A small-molecule ligand and the protein it binds are described below.
Small molecule (SMILES): N[C@@H](Cc1ccccc1)C(=O)NCC=O

Sequence of chain 6.QA:
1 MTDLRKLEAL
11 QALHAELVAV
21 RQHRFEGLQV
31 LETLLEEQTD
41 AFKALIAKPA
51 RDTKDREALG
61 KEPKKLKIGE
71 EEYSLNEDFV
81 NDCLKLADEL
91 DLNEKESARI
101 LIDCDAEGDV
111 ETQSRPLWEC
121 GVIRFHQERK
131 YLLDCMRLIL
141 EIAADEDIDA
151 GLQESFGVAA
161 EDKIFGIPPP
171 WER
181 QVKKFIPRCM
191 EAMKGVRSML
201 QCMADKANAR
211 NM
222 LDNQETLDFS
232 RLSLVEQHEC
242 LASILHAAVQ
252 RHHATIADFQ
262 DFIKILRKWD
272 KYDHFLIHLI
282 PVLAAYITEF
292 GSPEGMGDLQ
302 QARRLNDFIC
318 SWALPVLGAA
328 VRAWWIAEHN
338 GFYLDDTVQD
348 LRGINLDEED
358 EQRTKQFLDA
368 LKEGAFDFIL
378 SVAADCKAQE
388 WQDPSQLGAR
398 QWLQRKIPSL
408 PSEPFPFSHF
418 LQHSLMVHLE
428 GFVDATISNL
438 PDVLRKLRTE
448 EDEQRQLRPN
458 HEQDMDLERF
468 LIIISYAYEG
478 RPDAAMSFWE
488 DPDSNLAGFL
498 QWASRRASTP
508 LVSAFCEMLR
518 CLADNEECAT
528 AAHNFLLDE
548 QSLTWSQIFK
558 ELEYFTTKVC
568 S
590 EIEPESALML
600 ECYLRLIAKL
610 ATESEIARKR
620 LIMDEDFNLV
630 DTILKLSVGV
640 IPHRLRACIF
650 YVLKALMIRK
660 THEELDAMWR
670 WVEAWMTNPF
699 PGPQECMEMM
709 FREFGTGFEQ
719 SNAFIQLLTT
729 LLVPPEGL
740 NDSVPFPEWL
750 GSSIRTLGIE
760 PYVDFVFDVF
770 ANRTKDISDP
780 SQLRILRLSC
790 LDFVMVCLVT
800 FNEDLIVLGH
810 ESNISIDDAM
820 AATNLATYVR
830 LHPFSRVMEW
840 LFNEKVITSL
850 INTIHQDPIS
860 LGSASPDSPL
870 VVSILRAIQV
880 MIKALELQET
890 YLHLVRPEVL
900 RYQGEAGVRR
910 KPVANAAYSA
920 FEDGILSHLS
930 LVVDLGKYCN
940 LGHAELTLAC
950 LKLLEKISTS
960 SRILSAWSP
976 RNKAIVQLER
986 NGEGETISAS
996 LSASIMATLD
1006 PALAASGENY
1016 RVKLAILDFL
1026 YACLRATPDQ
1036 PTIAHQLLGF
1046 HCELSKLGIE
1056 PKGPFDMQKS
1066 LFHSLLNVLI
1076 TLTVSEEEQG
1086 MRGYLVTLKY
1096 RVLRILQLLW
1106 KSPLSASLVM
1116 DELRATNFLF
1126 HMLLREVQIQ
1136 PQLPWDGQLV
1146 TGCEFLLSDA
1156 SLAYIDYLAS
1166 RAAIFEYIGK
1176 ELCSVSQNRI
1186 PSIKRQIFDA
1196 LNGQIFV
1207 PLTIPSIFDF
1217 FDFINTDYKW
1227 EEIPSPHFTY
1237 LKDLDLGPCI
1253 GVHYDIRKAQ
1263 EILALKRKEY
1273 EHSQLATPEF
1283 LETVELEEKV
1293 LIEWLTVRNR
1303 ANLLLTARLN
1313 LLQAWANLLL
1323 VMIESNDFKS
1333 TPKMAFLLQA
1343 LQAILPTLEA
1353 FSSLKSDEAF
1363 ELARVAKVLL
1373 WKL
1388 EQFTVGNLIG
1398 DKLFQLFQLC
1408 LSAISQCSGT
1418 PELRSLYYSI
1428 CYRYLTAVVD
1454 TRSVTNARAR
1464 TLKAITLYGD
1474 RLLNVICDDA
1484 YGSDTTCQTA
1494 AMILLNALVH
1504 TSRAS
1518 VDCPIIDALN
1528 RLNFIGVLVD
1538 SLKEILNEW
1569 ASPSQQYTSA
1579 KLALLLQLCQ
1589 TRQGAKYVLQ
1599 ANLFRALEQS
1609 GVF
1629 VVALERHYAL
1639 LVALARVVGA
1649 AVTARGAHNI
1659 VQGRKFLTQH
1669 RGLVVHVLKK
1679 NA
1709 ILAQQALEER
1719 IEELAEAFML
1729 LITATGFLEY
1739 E

Binding-site contacts:
Ligand atom O contacts residue PRO438 of chain 6.QA at 4.0 Å.
Ligand atom CD2 contacts residue ARG442 of chain 6.QA at 3.5 Å.
Ligand atom CE2 contacts residue PRO438 of chain 6.QA at 3.7 Å (hydrophobic).
Ligand atom CE1 contacts residue PHE496 of chain 6.QA at 3.6 Å (hydrophobic).
Ligand atom CZ contacts residue PHE496 of chain 6.QA at 3.9 Å (hydrophobic).
Ligand atom C contacts residue ARG442 of chain 6.QA at 4.4 Å.
Ligand atom C contacts residue ASN492 of chain 6.QA at 4.0 Å.
Ligand atom CA contacts residue ARG442 of chain 6.QA at 3.6 Å.
Ligand atom CA contacts residue ASN492 of chain 6.QA at 3.3 Å.
Ligand atom N contacts residue ASN492 of chain 6.QA at 3.3 Å (h-bond).
Ligand atom CD2 contacts residue PRO438 of chain 6.QA at 4.4 Å (hydrophobic).
Ligand atom CB contacts residue ASN492 of chain 6.QA at 3.8 Å.
Ligand atom CB contacts residue GLY495 of chain 6.QA at 3.9 Å.
Ligand atom CE1 contacts residue ILE434 of chain 6.QA at 3.9 Å (hydrophobic).
Ligand atom O contacts residue ARG442 of chain 6.QA at 4.3 Å.
Ligand atom N contacts residue SER491 of chain 6.QA at 4.1 Å.
Ligand atom CG contacts residue ASN492 of chain 6.QA at 4.3 Å.
Ligand atom CE2 contacts residue ARG442 of chain 6.QA at 3.6 Å.
Ligand atom N contacts residue ARG442 of chain 6.QA at 4.2 Å.
Ligand atom CD1 contacts residue ASN492 of chain 6.QA at 3.9 Å.
Ligand atom CD1 contacts residue ILE434 of chain 6.QA at 4.1 Å (hydrophobic).
Ligand atom CG contacts residue GLY495 of chain 6.QA at 4.4 Å.
Ligand atom CG contacts residue PHE496 of chain 6.QA at 4.0 Å (hydrophobic).
Ligand atom O contacts residue ASN492 of chain 6.QA at 4.2 Å.
Ligand atom CD1 contacts residue PRO438 of chain 6.QA at 4.4 Å (hydrophobic).
Ligand atom CB contacts residue PHE496 of chain 6.QA at 3.9 Å (hydrophobic).
Ligand atom CE1 contacts residue PRO438 of chain 6.QA at 3.8 Å (hydrophobic).
Ligand atom CD1 contacts residue PHE496 of chain 6.QA at 3.7 Å (hydrophobic).
Ligand atom CZ contacts residue PRO438 of chain 6.QA at 3.4 Å (hydrophobic).